Sequence of chain 1.A:
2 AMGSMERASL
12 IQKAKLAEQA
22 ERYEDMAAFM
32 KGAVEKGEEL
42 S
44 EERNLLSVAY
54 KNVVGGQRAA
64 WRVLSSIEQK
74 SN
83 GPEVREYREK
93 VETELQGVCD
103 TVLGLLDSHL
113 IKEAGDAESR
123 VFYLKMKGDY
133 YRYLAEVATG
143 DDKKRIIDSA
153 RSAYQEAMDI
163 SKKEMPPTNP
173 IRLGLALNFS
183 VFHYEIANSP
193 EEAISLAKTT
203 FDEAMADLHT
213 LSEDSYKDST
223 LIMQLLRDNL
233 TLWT

The protein below binds the small molecule below.
Small molecule (SMILES): CC[C@H](C)[C@H](NC(=O)[C@H](COP(=O)(O)O)NC(=O)CNC(=O)[C@H](C)N)C(=O)N1CCC[C@H]1C(=O)NCC(=O)N[C@@H](CCCN=C(N)N)C(=O)N[C@@H](C)C(=O)N[C@H](C=O)CO

Binding-site contacts:
Ligand atom OG contacts residue UWH1 of chain 1.C at 3.2 Å.
Ligand atom C contacts residue ASN55 of chain 1.A at 3.5 Å.
Ligand atom CB contacts residue VAL51 of chain 1.A at 3.3 Å (hydrophobic).
Ligand atom O contacts residue ASN231 of chain 1.A at 2.9 Å (h-bond).
Ligand atom CB contacts residue TRP235 of chain 1.A at 3.3 Å (hydrophobic).
Ligand atom O1P contacts residue ARG61 of chain 1.A at 2.9 Å (salt-bridge).
Ligand atom C contacts residue VAL51 of chain 1.A at 3.6 Å (hydrophobic).
Ligand atom O contacts residue VAL51 of chain 1.A at 3.6 Å.
Ligand atom N contacts residue LEU234 of chain 1.A at 3.2 Å.
Ligand atom O contacts residue GLU187 of chain 1.A at 2.9 Å (salt-bridge).
Ligand atom NH2 contacts residue GLY58 of chain 1.A at 3.6 Å.
Ligand atom C contacts residue ASN231 of chain 1.A at 3.5 Å.
Ligand atom CG1 contacts residue LEU179 of chain 1.A at 3.6 Å (hydrophobic).
Ligand atom O contacts residue VAL183 of chain 1.A at 3.6 Å.
Ligand atom O contacts residue LYS54 of chain 1.A at 3.6 Å.
Ligand atom CA contacts residue ASN55 of chain 1.A at 3.4 Å.
Ligand atom O3P contacts residue ARG134 of chain 1.A at 2.9 Å (salt-bridge).
Ligand atom O contacts residue VAL51 of chain 1.A at 3.5 Å.
Ligand atom N contacts residue LEU179 of chain 1.A at 3.6 Å.
Ligand atom CB contacts residue GLU187 of chain 1.A at 3.2 Å.
Ligand atom CA contacts residue GLU19 of chain 1.A at 3.5 Å.
Ligand atom CB contacts residue ASN55 of chain 1.A at 3.7 Å.
Ligand atom CG2 contacts residue UWH1 of chain 1.C at 3.4 Å.
Ligand atom N contacts residue ASN180 of chain 1.A at 2.9 Å (h-bond).
Ligand atom O contacts residue GLU19 of chain 1.A at 2.6 Å (salt-bridge).
Ligand atom O2P contacts residue ARG134 of chain 1.A at 2.8 Å (salt-bridge).
Ligand atom C contacts residue ASN180 of chain 1.A at 3.6 Å.
Ligand atom O contacts residue ASN55 of chain 1.A at 2.9 Å (h-bond).
Ligand atom CB contacts residue ASN180 of chain 1.A at 3.2 Å.
Ligand atom N contacts residue GLU19 of chain 1.A at 2.7 Å (salt-bridge).
Ligand atom O2P contacts residue ARG61 of chain 1.A at 2.9 Å (salt-bridge).
Ligand atom CA contacts residue GLU19 of chain 1.A at 3.6 Å.
Ligand atom CA contacts residue ASN180 of chain 1.A at 3.4 Å.
Ligand atom O3P contacts residue TYR135 of chain 1.A at 2.6 Å (h-bond).
Ligand atom CA contacts residue ASN231 of chain 1.A at 3.5 Å.
Ligand atom N contacts residue ASN231 of chain 1.A at 2.8 Å (h-bond).
Ligand atom C contacts residue GLU19 of chain 1.A at 3.6 Å.
Ligand atom P contacts residue ARG61 of chain 1.A at 3.6 Å.
Ligand atom C contacts residue GLU19 of chain 1.A at 3.0 Å.
Ligand atom N contacts residue VAL51 of chain 1.A at 3.7 Å.